This protein binds this small molecule.
Small molecule (SMILES): NCc1ccc(-c2ncc(NCC3CCNCC3)nc2-c2ccc(-c3ccoc3)cc2)cc1

Sequence of chain 1.B:
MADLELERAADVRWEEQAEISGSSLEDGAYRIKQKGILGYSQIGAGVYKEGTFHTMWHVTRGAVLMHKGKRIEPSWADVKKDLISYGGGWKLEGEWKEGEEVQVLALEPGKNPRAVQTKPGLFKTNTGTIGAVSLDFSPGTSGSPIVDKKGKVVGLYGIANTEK

Binding-site contacts:
Ligand atom C21 contacts residue LYS135 of chain 1.B at 4.2 Å.
Ligand atom C5 contacts residue LYS135 of chain 1.B at 3.1 Å.
Ligand atom C27 contacts residue LYS136 of chain 1.B at 3.2 Å.
Ligand atom N11 contacts residue LYS136 of chain 1.B at 4.0 Å.
Ligand atom C4 contacts residue ASP137 of chain 1.B at 3.5 Å.
Ligand atom C3 contacts residue ASP137 of chain 1.B at 3.9 Å.
Ligand atom C28 contacts residue ILE227 of chain 1.B at 3.1 Å (hydrophobic).
Ligand atom C3 contacts residue GLY213 of chain 1.B at 4.2 Å.
Ligand atom C17 contacts residue LYS135 of chain 1.B at 3.8 Å.
Ligand atom N22 contacts residue LYS135 of chain 1.B at 3.6 Å (salt-bridge).
Ligand atom C9 contacts residue LYS135 of chain 1.B at 3.9 Å.
Ligand atom C23 contacts residue ILE227 of chain 1.B at 3.9 Å (hydrophobic).
Ligand atom C8 contacts residue ILE227 of chain 1.B at 3.0 Å (hydrophobic).
Ligand atom C23 contacts residue LYS136 of chain 1.B at 4.1 Å.
Ligand atom C25 contacts residue ILE227 of chain 1.B at 3.8 Å (hydrophobic).
Ligand atom C2 contacts residue GLY213 of chain 1.B at 3.7 Å.
Ligand atom C8 contacts residue GLY213 of chain 1.B at 3.7 Å.
Ligand atom C3 contacts residue ILE227 of chain 1.B at 3.8 Å (hydrophobic).
Ligand atom C7 contacts residue ILE227 of chain 1.B at 3.4 Å (hydrophobic).
Ligand atom C30 contacts residue LEU138 of chain 1.B at 4.0 Å (hydrophobic).
Ligand atom C14 contacts residue LYS136 of chain 1.B at 4.1 Å.
Ligand atom C32 contacts residue LEU211 of chain 1.B at 3.6 Å (hydrophobic).
Ligand atom C19 contacts residue LYS136 of chain 1.B at 3.9 Å.
Ligand atom C33 contacts residue LEU138 of chain 1.B at 3.9 Å (hydrophobic).
Ligand atom C16 contacts residue LYS135 of chain 1.B at 3.6 Å.
Ligand atom C6 contacts residue LYS135 of chain 1.B at 4.0 Å.
Ligand atom N1 contacts residue ASP137 of chain 1.B at 3.0 Å (salt-bridge).
Ligand atom C2 contacts residue MET111 of chain 1.B at 4.1 Å (hydrophobic).
Ligand atom C26 contacts residue ILE227 of chain 1.B at 3.5 Å (hydrophobic).
Ligand atom C29 contacts residue ILE227 of chain 1.B at 3.7 Å (hydrophobic).
Ligand atom C2 contacts residue ASP137 of chain 1.B at 3.3 Å.
Ligand atom C28 contacts residue LYS136 of chain 1.B at 3.0 Å.
Ligand atom C33 contacts residue ILE227 of chain 1.B at 3.8 Å (hydrophobic).
Ligand atom C4 contacts residue LYS135 of chain 1.B at 3.8 Å.
Ligand atom C9 contacts residue LYS136 of chain 1.B at 4.2 Å.
Ligand atom C33 contacts residue LEU211 of chain 1.B at 3.8 Å (hydrophobic).
Ligand atom C32 contacts residue GLY210 of chain 1.B at 3.9 Å.
Ligand atom C20 contacts residue LYS136 of chain 1.B at 3.7 Å.
Ligand atom C5 contacts residue LYS136 of chain 1.B at 3.9 Å.
Ligand atom C27 contacts residue ILE227 of chain 1.B at 2.9 Å (hydrophobic).